Binding-site contacts:
Ligand atom O1 contacts residue TYR408 of chain 1.B at 3.2 Å (h-bond).
Ligand atom C6 contacts residue ASP448 of chain 1.B at 3.3 Å.
Ligand atom O5 contacts residue TYR400 of chain 1.B at 3.8 Å.
Ligand atom O4 contacts residue TRP446 of chain 1.B at 3.4 Å.
Ligand atom C4 contacts residue ASP448 of chain 1.B at 3.5 Å.
Ligand atom O3 contacts residue ASN240 of chain 1.B at 3.3 Å (h-bond).
Ligand atom C8 contacts residue TRP375 of chain 1.B at 3.6 Å (hydrophobic).
Ligand atom C7 contacts residue TYR400 of chain 1.B at 3.6 Å (hydrophobic).
Ligand atom C2 contacts residue HIS244 of chain 1.B at 3.6 Å.
Ligand atom O2 contacts residue ASN240 of chain 1.B at 3.1 Å (h-bond).
Ligand atom C2 contacts residue GLU302 of chain 1.B at 3.3 Å.
Ligand atom O3 contacts residue HIS244 of chain 1.B at 3.5 Å.
Ligand atom C4 contacts residue GLU197 of chain 1.B at 3.8 Å.
Ligand atom O1 contacts residue GLU302 of chain 1.B at 3.6 Å.
Ligand atom N1 contacts residue GLU302 of chain 1.B at 2.7 Å (salt-bridge).
Ligand atom C8 contacts residue TYR400 of chain 1.B at 3.8 Å (hydrophobic).
Ligand atom O4 contacts residue ASP448 of chain 1.B at 2.8 Å (salt-bridge).
Ligand atom O7 contacts residue TRP446 of chain 1.B at 3.7 Å.
Ligand atom N2 contacts residue ASP301 of chain 1.B at 2.9 Å (salt-bridge).
Ligand atom O6 contacts residue TYR408 of chain 1.B at 3.5 Å.
Ligand atom O2 contacts residue HIS244 of chain 1.B at 3.8 Å.
Ligand atom O6 contacts residue PRO447 of chain 1.B at 3.4 Å.
Ligand atom O4 contacts residue GLN171 of chain 1.B at 3.1 Å (h-bond).
Ligand atom O2 contacts residue ASP301 of chain 1.B at 3.0 Å (salt-bridge).
Ligand atom C6 contacts residue TYR408 of chain 1.B at 3.6 Å (hydrophobic).
Ligand atom C8 contacts residue ASP301 of chain 1.B at 3.5 Å.
Ligand atom C6 contacts residue TRP446 of chain 1.B at 3.6 Å (hydrophobic).
Ligand atom O6 contacts residue ASP448 of chain 1.B at 2.6 Å (salt-bridge).
Ligand atom O6 contacts residue ASP448 of chain 1.B at 2.9 Å (salt-bridge).
Ligand atom O3 contacts residue GLU197 of chain 1.B at 2.5 Å (salt-bridge).
Ligand atom O1 contacts residue TRP375 of chain 1.B at 3.5 Å.
Ligand atom N2 contacts residue GLU302 of chain 1.B at 3.6 Å.
Ligand atom C5 contacts residue CYS168 of chain 1.B at 3.8 Å (hydrophobic).
Ligand atom C5 contacts residue TRP446 of chain 1.B at 3.8 Å (hydrophobic).
Ligand atom C7 contacts residue ASP301 of chain 1.B at 3.7 Å.
Ligand atom O7 contacts residue TYR400 of chain 1.B at 2.7 Å (h-bond).
Ligand atom O7 contacts residue TRP375 of chain 1.B at 3.8 Å.
Ligand atom C1 contacts residue GLU302 of chain 1.B at 3.6 Å.
Ligand atom N1 contacts residue TRP375 of chain 1.B at 3.5 Å.
Ligand atom C3 contacts residue GLU197 of chain 1.B at 3.2 Å.

Sequence of chain 1.B:
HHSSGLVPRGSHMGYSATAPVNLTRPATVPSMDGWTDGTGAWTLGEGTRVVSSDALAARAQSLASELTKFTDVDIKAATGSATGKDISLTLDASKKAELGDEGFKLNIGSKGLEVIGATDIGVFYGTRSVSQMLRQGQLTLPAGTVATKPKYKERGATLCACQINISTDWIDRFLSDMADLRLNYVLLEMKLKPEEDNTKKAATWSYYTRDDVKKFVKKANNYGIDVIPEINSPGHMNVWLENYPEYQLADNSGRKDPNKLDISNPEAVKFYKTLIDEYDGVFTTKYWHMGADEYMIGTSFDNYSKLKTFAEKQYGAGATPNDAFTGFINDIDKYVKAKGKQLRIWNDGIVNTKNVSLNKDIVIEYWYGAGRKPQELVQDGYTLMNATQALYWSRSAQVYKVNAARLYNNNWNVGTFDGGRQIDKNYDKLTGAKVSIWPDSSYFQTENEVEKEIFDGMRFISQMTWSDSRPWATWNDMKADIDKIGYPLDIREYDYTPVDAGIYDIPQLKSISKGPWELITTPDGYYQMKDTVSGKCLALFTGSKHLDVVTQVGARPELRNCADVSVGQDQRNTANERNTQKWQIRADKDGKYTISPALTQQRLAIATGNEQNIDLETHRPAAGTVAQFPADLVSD

A small-molecule ligand and the protein it binds are described below.
Small molecule (SMILES): CC(=O)N[C@H]1/C(=N/O)O[C@H](CO)[C@@H](O)[C@@H]1O[C@@H]1O[C@H](CO)[C@H](O)[C@H](O)[C@H]1O